The small molecule below binds the protein below.
Small molecule (SMILES): OC[C@H]1OC=C(O)[C@@H]1O

Sequence of chain 1.D:
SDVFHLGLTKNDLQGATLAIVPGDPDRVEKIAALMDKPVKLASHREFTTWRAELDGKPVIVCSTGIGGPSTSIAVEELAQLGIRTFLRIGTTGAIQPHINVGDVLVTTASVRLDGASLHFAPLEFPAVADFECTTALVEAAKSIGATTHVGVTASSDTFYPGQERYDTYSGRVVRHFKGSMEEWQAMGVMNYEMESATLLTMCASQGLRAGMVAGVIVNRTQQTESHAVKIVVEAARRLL

Binding-site contacts:
Ligand atom C4 contacts residue SO41 of chain 1.Q at 3.8 Å.
Ligand atom C2 contacts residue ARG91 of chain 1.D at 4.1 Å.
Ligand atom O2 contacts residue GLU196 of chain 1.D at 3.4 Å.
Ligand atom C1 contacts residue SO41 of chain 1.Q at 3.1 Å.
Ligand atom C3 contacts residue SO41 of chain 1.Q at 3.8 Å.
Ligand atom O4 contacts residue THR94 of chain 1.D at 3.2 Å (h-bond).
Ligand atom O3 contacts residue ARG48 of chain 1.C at 4.3 Å.
Ligand atom O2 contacts residue MET197 of chain 1.D at 2.7 Å (h-bond).
Ligand atom C2 contacts residue GLU196 of chain 1.D at 4.1 Å.
Ligand atom C3 contacts residue URF1 of chain 1.P at 4.1 Å.
Ligand atom O5 contacts residue PHE7 of chain 1.C at 3.7 Å.
Ligand atom C5 contacts residue PHE162 of chain 1.D at 3.7 Å (hydrophobic).
Ligand atom C2 contacts residue THR94 of chain 1.D at 4.0 Å.
Ligand atom O4 contacts residue URF1 of chain 1.P at 2.8 Å (h-bond).
Ligand atom C2 contacts residue MET197 of chain 1.D at 3.6 Å (hydrophobic).
Ligand atom C3 contacts residue MET197 of chain 1.D at 3.8 Å (hydrophobic).
Ligand atom O2 contacts residue GLU198 of chain 1.D at 2.5 Å (salt-bridge).
Ligand atom C3 contacts residue GLU198 of chain 1.D at 3.6 Å.
Ligand atom C5 contacts residue URF1 of chain 1.P at 3.6 Å.
Ligand atom C1 contacts residue URF1 of chain 1.P at 2.7 Å.
Ligand atom O5 contacts residue URF1 of chain 1.P at 3.9 Å.
Ligand atom C4 contacts residue ARG48 of chain 1.C at 4.2 Å.
Ligand atom C1 contacts residue THR94 of chain 1.D at 2.9 Å.
Ligand atom C5 contacts residue HIS8 of chain 1.C at 3.4 Å.
Ligand atom O2 contacts residue ARG91 of chain 1.D at 3.2 Å (salt-bridge).
Ligand atom O3 contacts residue SO41 of chain 1.Q at 3.0 Å (h-bond).
Ligand atom C1 contacts residue GLU196 of chain 1.D at 4.0 Å.
Ligand atom C5 contacts residue MET197 of chain 1.D at 4.1 Å (hydrophobic).
Ligand atom C2 contacts residue GLU198 of chain 1.D at 3.5 Å.
Ligand atom O3 contacts residue ILE69 of chain 1.D at 3.5 Å.
Ligand atom O5 contacts residue HIS8 of chain 1.C at 2.8 Å (h-bond).
Ligand atom O5 contacts residue PHE162 of chain 1.D at 3.7 Å.
Ligand atom C2 contacts residue SO41 of chain 1.Q at 3.3 Å.
Ligand atom O4 contacts residue SO41 of chain 1.Q at 3.4 Å (h-bond).
Ligand atom C2 contacts residue URF1 of chain 1.P at 3.6 Å.
Ligand atom O2 contacts residue SO41 of chain 1.Q at 3.5 Å (h-bond).
Ligand atom O3 contacts residue GLU198 of chain 1.D at 2.7 Å (salt-bridge).
Ligand atom O2 contacts residue URF1 of chain 1.P at 4.2 Å.
Ligand atom C4 contacts residue URF1 of chain 1.P at 3.7 Å.
Ligand atom O3 contacts residue MET197 of chain 1.D at 4.2 Å.

Sequence of chain 1.C:
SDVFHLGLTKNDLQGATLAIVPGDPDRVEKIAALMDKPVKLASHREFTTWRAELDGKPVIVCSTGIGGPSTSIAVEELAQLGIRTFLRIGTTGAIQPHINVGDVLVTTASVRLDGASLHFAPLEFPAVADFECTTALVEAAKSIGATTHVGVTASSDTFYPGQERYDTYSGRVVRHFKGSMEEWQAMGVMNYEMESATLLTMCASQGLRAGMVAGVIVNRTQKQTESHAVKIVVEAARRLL